A small-molecule ligand and the protein it binds are described below.
Small molecule (SMILES): CSCC[C@H](NC(=O)[C@@H]1CCCN1C(=O)[C@H](CC(C)C)NC(=O)[C@H](CC(C)C)NC(=O)[C@H](CCCCN)NC(=O)[C@H](C)NC(=O)[C@H](CCCCN)NC(=O)[C@@H](N)CCCN=C(N)N)C(=O)N[C@@H](CCC(=O)O)C(=O)N[C@@H](CCC(=O)O)C(=O)N[C@@H](C)C(=O)N[C@@H](CC(C)C)C(=O)N[C@@H](CC(C)C)C(=O)N1CCC[C@H]1C=O

Sequence of chain 8.A:
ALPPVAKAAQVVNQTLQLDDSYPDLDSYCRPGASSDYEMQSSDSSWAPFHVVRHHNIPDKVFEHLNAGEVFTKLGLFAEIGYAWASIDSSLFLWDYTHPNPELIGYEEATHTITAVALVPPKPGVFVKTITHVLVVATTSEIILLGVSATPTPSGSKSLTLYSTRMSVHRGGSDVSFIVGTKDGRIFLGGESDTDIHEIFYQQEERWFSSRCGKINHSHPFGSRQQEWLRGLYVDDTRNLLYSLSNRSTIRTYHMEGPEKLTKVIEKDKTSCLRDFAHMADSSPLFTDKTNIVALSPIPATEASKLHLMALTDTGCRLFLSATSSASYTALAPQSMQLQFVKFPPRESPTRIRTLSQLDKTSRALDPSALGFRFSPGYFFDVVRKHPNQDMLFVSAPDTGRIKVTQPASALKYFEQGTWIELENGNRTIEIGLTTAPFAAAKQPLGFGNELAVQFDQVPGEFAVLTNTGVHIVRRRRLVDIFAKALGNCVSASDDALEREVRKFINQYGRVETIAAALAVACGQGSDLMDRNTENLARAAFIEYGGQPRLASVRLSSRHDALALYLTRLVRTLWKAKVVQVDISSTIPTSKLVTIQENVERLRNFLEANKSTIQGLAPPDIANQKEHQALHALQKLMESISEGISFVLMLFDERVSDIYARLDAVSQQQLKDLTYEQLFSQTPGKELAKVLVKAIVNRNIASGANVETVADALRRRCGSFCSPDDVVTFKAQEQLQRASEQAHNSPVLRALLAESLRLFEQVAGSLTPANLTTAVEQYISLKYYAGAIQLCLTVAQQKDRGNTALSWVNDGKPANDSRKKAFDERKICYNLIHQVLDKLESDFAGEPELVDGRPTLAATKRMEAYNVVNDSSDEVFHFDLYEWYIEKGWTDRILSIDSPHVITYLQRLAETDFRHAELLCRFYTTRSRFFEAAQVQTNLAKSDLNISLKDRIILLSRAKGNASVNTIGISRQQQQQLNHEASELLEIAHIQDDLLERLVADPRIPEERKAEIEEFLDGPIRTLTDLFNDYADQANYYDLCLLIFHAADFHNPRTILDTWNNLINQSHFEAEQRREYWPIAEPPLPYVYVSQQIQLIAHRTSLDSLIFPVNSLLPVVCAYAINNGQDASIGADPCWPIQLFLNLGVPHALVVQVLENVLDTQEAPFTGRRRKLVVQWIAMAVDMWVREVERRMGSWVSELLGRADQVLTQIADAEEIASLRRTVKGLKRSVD

Binding-site contacts:
Ligand atom CD1 contacts residue GLN203 of chain 8.A at 3.5 Å.
Ligand atom CB contacts residue GLY105 of chain 8.A at 3.1 Å.
Ligand atom CD1 contacts residue TYR162 of chain 8.A at 3.5 Å (hydrophobic).
Ligand atom O contacts residue ILE130 of chain 8.A at 3.7 Å.
Ligand atom CA contacts residue SER163 of chain 8.A at 3.7 Å.
Ligand atom O contacts residue SER163 of chain 8.A at 3.1 Å (h-bond).
Ligand atom CD2 contacts residue PHE126 of chain 8.A at 3.4 Å (hydrophobic).
Ligand atom O contacts residue PHE126 of chain 8.A at 3.4 Å.
Ligand atom O contacts residue GLY105 of chain 8.A at 3.7 Å.
Ligand atom N contacts residue LEU161 of chain 8.A at 3.2 Å (h-bond).
Ligand atom CB contacts residue ILE104 of chain 8.A at 3.6 Å (hydrophobic).
Ligand atom CB contacts residue ILE130 of chain 8.A at 3.6 Å (hydrophobic).
Ligand atom N contacts residue GLY105 of chain 8.A at 2.8 Å (h-bond).
Ligand atom N contacts residue VAL125 of chain 8.A at 3.5 Å (h-bond).
Ligand atom CD contacts residue ARG165 of chain 8.A at 3.8 Å.
Ligand atom CB contacts residue TYR162 of chain 8.A at 3.5 Å (hydrophobic).
Ligand atom O contacts residue VAL127 of chain 8.A at 3.5 Å.
Ligand atom CG contacts residue TYR162 of chain 8.A at 3.9 Å (hydrophobic).
Ligand atom O contacts residue VAL127 of chain 8.A at 2.5 Å (h-bond).
Ligand atom C contacts residue ILE130 of chain 8.A at 3.9 Å (hydrophobic).
Ligand atom CA contacts residue PHE126 of chain 8.A at 3.9 Å (hydrophobic).
Ligand atom SD contacts residue ARG165 of chain 8.A at 3.5 Å.
Ligand atom C contacts residue LEU161 of chain 8.A at 3.8 Å (hydrophobic).
Ligand atom CD contacts residue GLN203 of chain 8.A at 3.5 Å.
Ligand atom CA contacts residue GLY105 of chain 8.A at 3.6 Å.
Ligand atom CA contacts residue ILE130 of chain 8.A at 3.5 Å (hydrophobic).
Ligand atom C contacts residue GLY105 of chain 8.A at 3.8 Å.
Ligand atom O contacts residue LEU161 of chain 8.A at 3.4 Å (h-bond).
Ligand atom CE contacts residue ARG165 of chain 8.A at 3.8 Å.
Ligand atom CA contacts residue VAL125 of chain 8.A at 3.4 Å (hydrophobic).
Ligand atom N contacts residue SER163 of chain 8.A at 3.9 Å.
Ligand atom CD2 contacts residue LEU161 of chain 8.A at 3.6 Å (hydrophobic).
Ligand atom CA contacts residue GLY105 of chain 8.A at 3.9 Å.
Ligand atom CD1 contacts residue GLY124 of chain 8.A at 3.9 Å.
Ligand atom O contacts residue GLN203 of chain 8.A at 3.5 Å (h-bond).
Ligand atom C contacts residue VAL127 of chain 8.A at 3.7 Å (hydrophobic).
Ligand atom CB contacts residue VAL125 of chain 8.A at 3.3 Å (hydrophobic).
Ligand atom O contacts residue TYR162 of chain 8.A at 3.6 Å.
Ligand atom CA contacts residue LEU161 of chain 8.A at 3.5 Å (hydrophobic).
Ligand atom OE1 contacts residue ARG165 of chain 8.A at 2.9 Å (salt-bridge).